Binding-site contacts:
Ligand atom N7 contacts residue LYS135 of chain 2.B at 3.5 Å (salt-bridge).
Ligand atom C2 contacts residue PHE156 of chain 2.B at 3.4 Å (hydrophobic).
Ligand atom OAE contacts residue SER108 of chain 2.B at 3.0 Å (h-bond).
Ligand atom O6 contacts residue VAL157 of chain 2.B at 2.9 Å (h-bond).
Ligand atom OAF contacts residue ASP163 of chain 2.B at 3.6 Å (salt-bridge).
Ligand atom OAB contacts residue SER108 of chain 2.B at 3.1 Å (h-bond).
Ligand atom CAM contacts residue MG1 of chain 2.G at 3.2 Å.
Ligand atom OAD contacts residue ILE106 of chain 2.B at 3.7 Å.
Ligand atom C2 contacts residue ASP163 of chain 2.B at 3.4 Å.
Ligand atom O6 contacts residue PHE156 of chain 2.B at 3.4 Å.
Ligand atom N1 contacts residue VAL157 of chain 2.B at 2.8 Å (h-bond).
Ligand atom C2 contacts residue VAL157 of chain 2.B at 3.6 Å (hydrophobic).
Ligand atom N1 contacts residue ILE162 of chain 2.B at 3.7 Å.
Ligand atom N1 contacts residue PHE156 of chain 2.B at 3.5 Å.
Ligand atom OAD contacts residue GLY109 of chain 2.B at 3.3 Å (h-bond).
Ligand atom OAF contacts residue MG1 of chain 2.G at 2.5 Å.
Ligand atom OAD contacts residue ILE105 of chain 2.B at 3.6 Å.
Ligand atom OAB contacts residue GLY109 of chain 2.B at 3.2 Å (h-bond).
Ligand atom OAD contacts residue ASP107 of chain 2.B at 3.0 Å (salt-bridge).
Ligand atom OAE contacts residue GLY109 of chain 2.B at 3.8 Å.
Ligand atom C2 contacts residue ILE162 of chain 2.B at 3.5 Å (hydrophobic).
Ligand atom OAC contacts residue SER73 of chain 2.B at 3.3 Å.
Ligand atom N3 contacts residue PHE156 of chain 2.B at 3.8 Å.
Ligand atom OAB contacts residue ASN110 of chain 2.B at 3.2 Å (h-bond).
Ligand atom O6 contacts residue GLU155 of chain 2.B at 3.5 Å (salt-bridge).
Ligand atom C8 contacts residue ASP107 of chain 2.B at 3.6 Å.
Ligand atom C5 contacts residue PHE156 of chain 2.B at 3.8 Å (hydrophobic).
Ligand atom OAB contacts residue THR111 of chain 2.B at 3.6 Å (h-bond).
Ligand atom O6 contacts residue ILE105 of chain 2.B at 3.9 Å.
Ligand atom PAY contacts residue GLY109 of chain 2.B at 3.6 Å.
Ligand atom OAE contacts residue ASP107 of chain 2.B at 3.1 Å.
Ligand atom OAD contacts residue SER108 of chain 2.B at 3.8 Å.
Ligand atom C6 contacts residue PHE156 of chain 2.B at 3.6 Å (hydrophobic).
Ligand atom C6 contacts residue VAL157 of chain 2.B at 3.8 Å (hydrophobic).
Ligand atom PAY contacts residue SER108 of chain 2.B at 3.6 Å.
Ligand atom OAG contacts residue MG1 of chain 2.G at 2.5 Å.
Ligand atom O6 contacts residue LYS135 of chain 2.B at 2.9 Å (salt-bridge).
Ligand atom OAG contacts residue TYR74 of chain 2.B at 3.7 Å.
Ligand atom PAZ contacts residue MG1 of chain 2.G at 2.8 Å.
Ligand atom N7 contacts residue ASP107 of chain 2.B at 3.5 Å (salt-bridge).

This small molecule binds to this protein.
Small molecule (SMILES): O=c1[nH]cnc2c1ncn2CC(COCP(=O)(O)O)COCP(=O)(O)O

Sequence of chain 2.B:
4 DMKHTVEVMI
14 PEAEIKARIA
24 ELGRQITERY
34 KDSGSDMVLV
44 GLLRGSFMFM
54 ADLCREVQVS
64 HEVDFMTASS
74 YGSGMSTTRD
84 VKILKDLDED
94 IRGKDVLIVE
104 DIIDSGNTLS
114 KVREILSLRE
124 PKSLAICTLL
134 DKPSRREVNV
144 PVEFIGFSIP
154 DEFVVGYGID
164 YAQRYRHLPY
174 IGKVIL